The protein below binds the small molecule below.
Small molecule (SMILES): CCCCCCCO[C@@H]1O[C@H](CO)[C@@H](O)[C@H](O)[C@H]1O

Sequence of chain 1.A:
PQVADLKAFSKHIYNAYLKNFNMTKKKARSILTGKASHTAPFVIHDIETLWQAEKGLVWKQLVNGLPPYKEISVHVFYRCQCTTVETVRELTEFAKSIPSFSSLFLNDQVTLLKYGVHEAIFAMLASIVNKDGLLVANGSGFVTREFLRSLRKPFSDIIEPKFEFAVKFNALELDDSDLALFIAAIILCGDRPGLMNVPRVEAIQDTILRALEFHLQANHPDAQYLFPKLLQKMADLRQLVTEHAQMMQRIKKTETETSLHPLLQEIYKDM

Binding-site contacts:
Ligand atom O5 contacts residue ASN107 of chain 1.A at 3.5 Å.
Ligand atom O6 contacts residue ASN107 of chain 1.A at 2.9 Å (h-bond).
Ligand atom C10 contacts residue ASN107 of chain 1.A at 4.1 Å.
Ligand atom C3 contacts residue B7G1 of chain 1.J at 3.5 Å.
Ligand atom C6 contacts residue THR111 of chain 1.A at 3.7 Å.
Ligand atom O3 contacts residue B7G1 of chain 1.J at 4.1 Å.
Ligand atom O6 contacts residue B7G1 of chain 1.J at 4.1 Å.
Ligand atom C5 contacts residue ASN107 of chain 1.A at 4.4 Å.
Ligand atom C5 contacts residue B7G1 of chain 1.J at 3.7 Å.
Ligand atom C13 contacts residue ASN107 of chain 1.A at 4.2 Å.
Ligand atom O6 contacts residue VAL110 of chain 1.A at 3.6 Å.
Ligand atom C12 contacts residue LEU106 of chain 1.A at 4.2 Å (hydrophobic).
Ligand atom C6 contacts residue VAL110 of chain 1.A at 4.4 Å (hydrophobic).
Ligand atom C4 contacts residue B7G1 of chain 1.J at 3.5 Å.
Ligand atom C6 contacts residue ASN107 of chain 1.A at 3.6 Å.
Ligand atom O4 contacts residue B7G1 of chain 1.J at 2.7 Å (h-bond).
Ligand atom C13 contacts residue LEU106 of chain 1.A at 3.7 Å (hydrophobic).
Ligand atom C1 contacts residue ASN107 of chain 1.A at 4.4 Å.
Ligand atom C8 contacts residue ASN107 of chain 1.A at 4.1 Å.
Ligand atom C13 contacts residue PHE105 of chain 1.A at 3.8 Å (hydrophobic).
Ligand atom O1 contacts residue ASN107 of chain 1.A at 4.0 Å.
Ligand atom C6 contacts residue B7G1 of chain 1.J at 4.4 Å.
Ligand atom C7 contacts residue ASN107 of chain 1.A at 4.0 Å.
Ligand atom O6 contacts residue THR111 of chain 1.A at 4.0 Å.